Binding-site contacts:
Ligand atom C26 contacts residue THR21 of chain 1.Y at 3.5 Å.
Ligand atom C42 contacts residue GLY47 of chain 1.Y at 3.7 Å.
Ligand atom O39 contacts residue ALA49 of chain 1.Y at 3.1 Å (h-bond).
Ligand atom C10 contacts residue THR1 of chain 1.Y at 1.5 Å.
Ligand atom O49 contacts residue THR21 of chain 1.Y at 2.9 Å (h-bond).
Ligand atom N22 contacts residue THR1 of chain 1.Y at 3.6 Å.
Ligand atom C2 contacts residue THR45 of chain 1.Y at 3.2 Å.
Ligand atom C7 contacts residue GLY47 of chain 1.Y at 3.5 Å.
Ligand atom O13 contacts residue THR21 of chain 1.Y at 3.1 Å (h-bond).
Ligand atom C46 contacts residue SER96 of chain 1.Y at 3.7 Å.
Ligand atom C11 contacts residue ARG19 of chain 1.Y at 3.1 Å.
Ligand atom C30 contacts residue ASP126 of chain 1.Z at 3.5 Å.
Ligand atom N22 contacts residue GLY47 of chain 1.Y at 2.8 Å (h-bond).
Ligand atom C3 contacts residue VAL31 of chain 1.Y at 3.5 Å (hydrophobic).
Ligand atom N25 contacts residue THR21 of chain 1.Y at 2.8 Å (h-bond).
Ligand atom O21 contacts residue THR1 of chain 1.Y at 2.3 Å (h-bond).
Ligand atom N28 contacts residue ASP126 of chain 1.Z at 3.1 Å (salt-bridge).
Ligand atom C27 contacts residue THR21 of chain 1.Y at 3.3 Å.
Ligand atom C3 contacts residue ALA49 of chain 1.Y at 3.5 Å (hydrophobic).
Ligand atom O49 contacts residue ALA20 of chain 1.Y at 3.3 Å.
Ligand atom C9 contacts residue THR1 of chain 1.Y at 1.4 Å.
Ligand atom C7 contacts residue THR1 of chain 1.Y at 2.5 Å.
Ligand atom C10 contacts residue MES1 of chain 1.NA at 3.7 Å.
Ligand atom O13 contacts residue THR1 of chain 1.Y at 3.6 Å.
Ligand atom C9 contacts residue MES1 of chain 1.NA at 3.7 Å.
Ligand atom C11 contacts residue THR1 of chain 1.Y at 2.5 Å.
Ligand atom O21 contacts residue MES1 of chain 1.NA at 2.7 Å (h-bond).
Ligand atom C12 contacts residue THR1 of chain 1.Y at 2.5 Å.
Ligand atom O21 contacts residue GLY47 of chain 1.Y at 3.1 Å (h-bond).
Ligand atom C10 contacts residue TYR170 of chain 1.Y at 3.5 Å (hydrophobic).
Ligand atom C23 contacts residue GLY47 of chain 1.Y at 3.6 Å.
Ligand atom C1 contacts residue THR45 of chain 1.Y at 3.0 Å.
Ligand atom C4 contacts residue VAL31 of chain 1.Y at 3.6 Å (hydrophobic).
Ligand atom C8 contacts residue THR1 of chain 1.Y at 2.4 Å.
Ligand atom C4 contacts residue ALA49 of chain 1.Y at 3.4 Å (hydrophobic).
Ligand atom C24 contacts residue GLY47 of chain 1.Y at 3.4 Å.
Ligand atom C38 contacts residue THR21 of chain 1.Y at 3.5 Å.
Ligand atom C42 contacts residue GLY48 of chain 1.Y at 3.7 Å.
Ligand atom C12 contacts residue MES1 of chain 1.NA at 3.3 Å.
Ligand atom C11 contacts residue TYR170 of chain 1.Y at 3.2 Å (hydrophobic).

This protein binds this small molecule.
Small molecule (SMILES): COc1ccc(C[C@H](NC(=O)[C@H](C)NC(=O)CN2CCOCC2)C(=O)N[C@@H](Cc2ccccc2)[C@@H](O)[C@H](C)CO)cc1

Sequence of chain 1.Z:
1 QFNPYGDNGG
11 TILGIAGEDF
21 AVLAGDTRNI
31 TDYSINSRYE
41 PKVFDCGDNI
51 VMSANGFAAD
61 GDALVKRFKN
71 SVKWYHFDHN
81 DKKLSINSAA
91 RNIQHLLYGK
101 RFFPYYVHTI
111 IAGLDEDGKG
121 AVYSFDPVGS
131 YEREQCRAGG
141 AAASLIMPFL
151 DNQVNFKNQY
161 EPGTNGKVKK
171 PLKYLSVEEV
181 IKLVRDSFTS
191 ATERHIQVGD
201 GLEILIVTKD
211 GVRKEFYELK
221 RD

Sequence of chain 1.Y:
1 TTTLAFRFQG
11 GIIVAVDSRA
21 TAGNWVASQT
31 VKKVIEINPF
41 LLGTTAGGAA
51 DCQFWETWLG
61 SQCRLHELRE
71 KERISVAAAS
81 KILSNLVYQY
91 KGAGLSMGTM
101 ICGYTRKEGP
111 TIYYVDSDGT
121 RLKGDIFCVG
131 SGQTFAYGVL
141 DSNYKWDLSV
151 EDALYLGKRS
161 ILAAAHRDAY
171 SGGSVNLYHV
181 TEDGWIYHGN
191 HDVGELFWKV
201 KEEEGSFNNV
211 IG